Binding-site contacts:
Ligand atom C8 contacts residue LEU137 of chain 3.D at 4.1 Å (hydrophobic).
Ligand atom O7 contacts residue TYR135 of chain 3.D at 4.2 Å.
Ligand atom O7 contacts residue VAL104 of chain 3.D at 3.8 Å.
Ligand atom C5 contacts residue TYR135 of chain 3.D at 3.9 Å (hydrophobic).
Ligand atom C8 contacts residue ASN118 of chain 3.D at 4.3 Å.
Ligand atom C4 contacts residue TYR135 of chain 3.D at 4.4 Å (hydrophobic).
Ligand atom C7 contacts residue LEU137 of chain 3.D at 4.5 Å (hydrophobic).
Ligand atom C7 contacts residue VAL104 of chain 3.D at 4.4 Å (hydrophobic).
Ligand atom O5 contacts residue ASN118 of chain 3.D at 2.3 Å (h-bond).
Ligand atom C3 contacts residue TYR135 of chain 3.D at 3.9 Å (hydrophobic).
Ligand atom C2 contacts residue ASN118 of chain 3.D at 2.5 Å.
Ligand atom C2 contacts residue TYR135 of chain 3.D at 4.0 Å (hydrophobic).
Ligand atom O7 contacts residue ASN118 of chain 3.D at 2.9 Å (h-bond).
Ligand atom C8 contacts residue ARG95 of chain 3.F at 3.8 Å.
Ligand atom C8 contacts residue ASP290 of chain 3.D at 3.8 Å.
Ligand atom C3 contacts residue ASN118 of chain 3.D at 3.8 Å.
Ligand atom C5 contacts residue ASN118 of chain 3.D at 3.6 Å.
Ligand atom N2 contacts residue TYR135 of chain 3.D at 4.0 Å.
Ligand atom C1 contacts residue ASN118 of chain 3.D at 1.4 Å.
Ligand atom N2 contacts residue ASN118 of chain 3.D at 2.9 Å (h-bond).
Ligand atom O4 contacts residue TYR135 of chain 3.D at 4.3 Å.
Ligand atom O6 contacts residue TYR135 of chain 3.D at 3.9 Å.
Ligand atom C7 contacts residue ASN118 of chain 3.D at 3.1 Å.
Ligand atom C8 contacts residue ILE291 of chain 3.D at 4.4 Å (hydrophobic).
Ligand atom C1 contacts residue TYR135 of chain 3.D at 3.6 Å (hydrophobic).
Ligand atom C4 contacts residue ASN118 of chain 3.D at 4.2 Å.
Ligand atom C8 contacts residue VAL104 of chain 3.D at 4.0 Å (hydrophobic).
Ligand atom N2 contacts residue ASP290 of chain 3.D at 4.4 Å.
Ligand atom O3 contacts residue TYR135 of chain 3.D at 4.4 Å.
Ligand atom O5 contacts residue TYR135 of chain 3.D at 4.0 Å.

This small molecule binds to this protein.
Small molecule (SMILES): CC(=O)N[C@H]1[C@H](O[C@H]2[C@H](O)[C@@H](NC(C)=O)CO[C@@H]2CO)O[C@H](CO)[C@@H](O[C@@H]2O[C@H](CO[C@H]3O[C@H](CO)[C@@H](O)[C@H](O)[C@@H]3O)[C@@H](O)[C@H](O[C@H]3O[C@H](CO)[C@@H](O)[C@H](O)[C@@H]3O)[C@@H]2O)[C@@H]1O

Sequence of chain 3.D:
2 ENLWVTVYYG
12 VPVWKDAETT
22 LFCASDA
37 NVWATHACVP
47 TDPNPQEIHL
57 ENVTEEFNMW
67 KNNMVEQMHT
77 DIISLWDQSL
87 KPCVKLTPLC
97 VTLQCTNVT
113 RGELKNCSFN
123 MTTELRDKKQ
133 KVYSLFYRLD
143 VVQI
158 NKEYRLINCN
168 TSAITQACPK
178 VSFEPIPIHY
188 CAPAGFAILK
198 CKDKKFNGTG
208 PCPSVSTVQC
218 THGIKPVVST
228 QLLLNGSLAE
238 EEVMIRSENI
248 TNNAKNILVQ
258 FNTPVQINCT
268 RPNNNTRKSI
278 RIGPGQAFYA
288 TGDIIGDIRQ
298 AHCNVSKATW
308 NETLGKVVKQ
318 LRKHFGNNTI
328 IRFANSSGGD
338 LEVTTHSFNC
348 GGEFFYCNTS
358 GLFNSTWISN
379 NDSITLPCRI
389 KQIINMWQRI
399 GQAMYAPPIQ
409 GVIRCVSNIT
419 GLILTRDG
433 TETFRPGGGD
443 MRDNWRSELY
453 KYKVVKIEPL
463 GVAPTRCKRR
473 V

Sequence of chain 3.F:
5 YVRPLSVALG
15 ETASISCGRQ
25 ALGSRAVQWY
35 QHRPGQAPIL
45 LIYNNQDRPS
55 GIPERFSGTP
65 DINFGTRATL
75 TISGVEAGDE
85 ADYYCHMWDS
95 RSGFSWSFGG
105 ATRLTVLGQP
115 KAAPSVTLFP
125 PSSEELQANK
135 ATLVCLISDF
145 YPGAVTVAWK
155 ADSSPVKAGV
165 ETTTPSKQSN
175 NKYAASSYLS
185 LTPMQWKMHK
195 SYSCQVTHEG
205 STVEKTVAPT